This protein binds this small molecule.
Small molecule (SMILES): C[C@@H](O)[C@@H](C)O

Binding-site contacts:
Ligand atom O6 contacts residue ARG114 of chain 6.C at 3.7 Å.
Ligand atom C4 contacts residue PHE240 of chain 6.A at 3.9 Å (hydrophobic).
Ligand atom C4 contacts residue SER244 of chain 6.A at 3.4 Å.
Ligand atom C1 contacts residue SER244 of chain 6.A at 4.2 Å.
Ligand atom C1 contacts residue GLU241 of chain 6.A at 3.6 Å.
Ligand atom O6 contacts residue GLN117 of chain 6.C at 3.4 Å (h-bond).
Ligand atom C3 contacts residue GLN117 of chain 6.C at 3.6 Å.
Ligand atom C3 contacts residue SER244 of chain 6.A at 4.4 Å.
Ligand atom O5 contacts residue SER244 of chain 6.A at 4.3 Å.
Ligand atom C4 contacts residue GLN117 of chain 6.C at 3.6 Å.

Sequence of chain 6.C:
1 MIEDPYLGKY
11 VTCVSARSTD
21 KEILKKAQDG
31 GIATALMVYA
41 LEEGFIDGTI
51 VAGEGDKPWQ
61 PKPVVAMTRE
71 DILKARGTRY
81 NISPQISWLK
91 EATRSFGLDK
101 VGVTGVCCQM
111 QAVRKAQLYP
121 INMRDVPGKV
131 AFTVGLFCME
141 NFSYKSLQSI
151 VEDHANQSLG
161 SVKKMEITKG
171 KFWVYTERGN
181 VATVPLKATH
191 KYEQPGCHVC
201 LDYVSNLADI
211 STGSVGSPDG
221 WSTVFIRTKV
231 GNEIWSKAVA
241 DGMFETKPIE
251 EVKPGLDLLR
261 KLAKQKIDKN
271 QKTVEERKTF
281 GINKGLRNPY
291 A

Sequence of chain 6.A:
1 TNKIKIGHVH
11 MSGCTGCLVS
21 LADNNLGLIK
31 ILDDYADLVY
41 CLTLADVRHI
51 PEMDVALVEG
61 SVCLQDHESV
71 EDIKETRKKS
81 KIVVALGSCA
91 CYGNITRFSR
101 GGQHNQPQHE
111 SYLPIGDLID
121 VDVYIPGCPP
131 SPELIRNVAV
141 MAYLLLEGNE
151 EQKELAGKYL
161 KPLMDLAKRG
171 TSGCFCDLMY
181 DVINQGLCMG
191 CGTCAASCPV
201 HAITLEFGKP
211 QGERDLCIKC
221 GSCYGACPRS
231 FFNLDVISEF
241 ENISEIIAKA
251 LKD